Sequence of chain 1.C:
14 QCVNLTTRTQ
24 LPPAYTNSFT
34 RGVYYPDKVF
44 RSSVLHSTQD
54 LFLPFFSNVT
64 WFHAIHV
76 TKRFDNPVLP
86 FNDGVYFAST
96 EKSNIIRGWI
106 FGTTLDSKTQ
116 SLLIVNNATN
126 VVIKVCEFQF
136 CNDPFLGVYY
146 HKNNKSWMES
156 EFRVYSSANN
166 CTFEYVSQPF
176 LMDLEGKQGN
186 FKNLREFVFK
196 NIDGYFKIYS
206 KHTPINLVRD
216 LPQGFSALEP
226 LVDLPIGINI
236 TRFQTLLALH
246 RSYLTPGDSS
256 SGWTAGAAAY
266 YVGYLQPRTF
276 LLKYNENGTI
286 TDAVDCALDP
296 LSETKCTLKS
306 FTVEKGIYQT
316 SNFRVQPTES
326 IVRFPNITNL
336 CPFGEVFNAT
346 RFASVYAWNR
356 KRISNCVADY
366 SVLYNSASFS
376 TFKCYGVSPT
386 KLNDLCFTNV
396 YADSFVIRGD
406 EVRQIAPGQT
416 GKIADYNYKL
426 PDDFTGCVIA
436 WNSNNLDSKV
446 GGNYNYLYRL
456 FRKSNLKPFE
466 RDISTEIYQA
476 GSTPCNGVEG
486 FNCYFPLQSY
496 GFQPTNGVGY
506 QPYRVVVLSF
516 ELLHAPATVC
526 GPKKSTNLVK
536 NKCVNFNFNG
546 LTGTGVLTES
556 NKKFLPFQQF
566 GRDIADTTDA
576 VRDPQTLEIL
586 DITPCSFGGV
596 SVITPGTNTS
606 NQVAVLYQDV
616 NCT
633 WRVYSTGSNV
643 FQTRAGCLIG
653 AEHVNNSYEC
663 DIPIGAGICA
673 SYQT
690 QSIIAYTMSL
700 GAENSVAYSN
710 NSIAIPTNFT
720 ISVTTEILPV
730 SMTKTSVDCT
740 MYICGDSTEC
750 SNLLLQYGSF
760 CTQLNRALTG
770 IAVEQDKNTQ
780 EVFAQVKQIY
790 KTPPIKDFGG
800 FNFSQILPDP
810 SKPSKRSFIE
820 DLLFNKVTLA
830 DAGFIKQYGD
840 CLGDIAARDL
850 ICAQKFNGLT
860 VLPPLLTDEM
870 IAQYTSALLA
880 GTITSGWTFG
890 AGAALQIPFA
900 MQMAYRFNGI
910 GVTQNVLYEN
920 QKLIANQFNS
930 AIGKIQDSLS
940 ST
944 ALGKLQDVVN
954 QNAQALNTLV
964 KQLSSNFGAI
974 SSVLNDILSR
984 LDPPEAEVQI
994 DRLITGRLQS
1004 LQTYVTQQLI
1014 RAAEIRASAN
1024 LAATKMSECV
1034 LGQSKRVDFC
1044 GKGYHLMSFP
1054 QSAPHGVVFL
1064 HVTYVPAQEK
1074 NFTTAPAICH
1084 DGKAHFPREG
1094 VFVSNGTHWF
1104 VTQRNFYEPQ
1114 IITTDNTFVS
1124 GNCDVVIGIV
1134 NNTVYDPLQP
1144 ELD

The small molecule below binds the protein below.
Small molecule (SMILES): CC(=O)N[C@@H]1[C@@H](O)[C@H](O)[C@@H](CO)O[C@H]1O

Sequence of chain 1.B:
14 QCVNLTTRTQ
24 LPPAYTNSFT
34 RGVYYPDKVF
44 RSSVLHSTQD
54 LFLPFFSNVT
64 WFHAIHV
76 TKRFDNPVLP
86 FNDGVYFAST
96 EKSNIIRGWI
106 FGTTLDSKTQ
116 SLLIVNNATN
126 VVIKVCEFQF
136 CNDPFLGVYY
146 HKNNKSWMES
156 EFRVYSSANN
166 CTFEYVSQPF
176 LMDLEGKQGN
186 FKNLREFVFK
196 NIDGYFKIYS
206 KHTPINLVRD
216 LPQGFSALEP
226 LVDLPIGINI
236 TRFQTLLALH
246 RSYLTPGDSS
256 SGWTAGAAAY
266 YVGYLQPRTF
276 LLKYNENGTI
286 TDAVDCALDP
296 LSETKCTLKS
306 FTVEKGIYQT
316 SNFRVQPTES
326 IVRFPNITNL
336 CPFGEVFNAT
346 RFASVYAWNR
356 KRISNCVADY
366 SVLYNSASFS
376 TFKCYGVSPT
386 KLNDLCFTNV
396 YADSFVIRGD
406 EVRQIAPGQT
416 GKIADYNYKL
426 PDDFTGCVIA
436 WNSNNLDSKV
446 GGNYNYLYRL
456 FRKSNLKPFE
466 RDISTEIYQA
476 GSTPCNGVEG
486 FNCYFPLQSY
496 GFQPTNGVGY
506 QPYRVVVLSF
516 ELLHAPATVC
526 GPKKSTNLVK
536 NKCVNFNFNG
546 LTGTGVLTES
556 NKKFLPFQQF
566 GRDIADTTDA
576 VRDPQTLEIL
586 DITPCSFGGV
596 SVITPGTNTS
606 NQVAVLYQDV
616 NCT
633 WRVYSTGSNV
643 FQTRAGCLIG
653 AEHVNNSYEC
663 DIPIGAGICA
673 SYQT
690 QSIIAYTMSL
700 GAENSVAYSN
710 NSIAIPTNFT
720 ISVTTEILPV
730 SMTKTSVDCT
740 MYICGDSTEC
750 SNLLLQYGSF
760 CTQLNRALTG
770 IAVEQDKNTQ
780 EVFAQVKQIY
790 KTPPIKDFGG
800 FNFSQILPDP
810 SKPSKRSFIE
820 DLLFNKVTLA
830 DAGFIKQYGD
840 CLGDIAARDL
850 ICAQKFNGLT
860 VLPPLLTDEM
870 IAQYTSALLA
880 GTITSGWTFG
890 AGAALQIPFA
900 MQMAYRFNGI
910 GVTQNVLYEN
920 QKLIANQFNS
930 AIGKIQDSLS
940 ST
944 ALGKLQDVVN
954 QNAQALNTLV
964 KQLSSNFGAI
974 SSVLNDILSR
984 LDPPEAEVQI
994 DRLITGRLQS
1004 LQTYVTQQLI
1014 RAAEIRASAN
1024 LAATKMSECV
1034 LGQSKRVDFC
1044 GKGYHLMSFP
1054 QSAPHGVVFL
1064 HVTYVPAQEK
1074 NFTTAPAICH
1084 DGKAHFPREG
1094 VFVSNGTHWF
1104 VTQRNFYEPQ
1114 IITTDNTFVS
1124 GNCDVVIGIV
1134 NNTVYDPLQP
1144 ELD

Binding-site contacts:
Ligand atom C8 contacts residue TYR351 of chain 1.B at 4.4 Å (hydrophobic).
Ligand atom O5 contacts residue ASN164 of chain 1.C at 4.2 Å.
Ligand atom O5 contacts residue ASN165 of chain 1.C at 2.4 Å (h-bond).
Ligand atom C7 contacts residue ASN165 of chain 1.C at 3.5 Å.
Ligand atom O7 contacts residue ASN165 of chain 1.C at 3.8 Å.
Ligand atom C8 contacts residue ASN165 of chain 1.C at 4.3 Å.
Ligand atom N2 contacts residue ASN165 of chain 1.C at 2.7 Å (h-bond).
Ligand atom C4 contacts residue ASN165 of chain 1.C at 4.2 Å.
Ligand atom C1 contacts residue ASN165 of chain 1.C at 1.4 Å.
Ligand atom C3 contacts residue ASN165 of chain 1.C at 3.7 Å.
Ligand atom O6 contacts residue ASN164 of chain 1.C at 3.8 Å.
Ligand atom C5 contacts residue ASN165 of chain 1.C at 3.6 Å.
Ligand atom C2 contacts residue ASN165 of chain 1.C at 2.4 Å.